Sequence of chain 1.C:
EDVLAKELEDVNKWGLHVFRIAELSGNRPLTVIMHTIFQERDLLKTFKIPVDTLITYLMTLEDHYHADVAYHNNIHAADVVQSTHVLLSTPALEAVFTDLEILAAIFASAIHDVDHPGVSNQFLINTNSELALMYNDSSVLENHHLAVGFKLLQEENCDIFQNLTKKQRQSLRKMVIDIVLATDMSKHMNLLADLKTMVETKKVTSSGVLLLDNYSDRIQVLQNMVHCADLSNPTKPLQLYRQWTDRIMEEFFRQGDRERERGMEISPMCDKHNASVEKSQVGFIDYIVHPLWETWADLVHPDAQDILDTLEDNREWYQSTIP

Binding-site contacts:
Ligand atom C1 contacts residue PHE298 of chain 1.C at 3.5 Å (hydrophobic).
Ligand atom O1 contacts residue SER294 of chain 1.C at 4.0 Å.
Ligand atom C8 contacts residue MET263 of chain 1.C at 3.6 Å (hydrophobic).
Ligand atom O4 contacts residue GLY297 of chain 1.C at 3.8 Å.
Ligand atom C34 contacts residue ILE262 of chain 1.C at 3.7 Å (hydrophobic).
Ligand atom C4 contacts residue MET283 of chain 1.C at 3.6 Å (hydrophobic).
Ligand atom C15 contacts residue ILE302 of chain 1.C at 3.9 Å (hydrophobic).
Ligand atom C29 contacts residue LEU245 of chain 1.C at 3.5 Å (hydrophobic).
Ligand atom C8 contacts residue ILE262 of chain 1.C at 3.9 Å (hydrophobic).
Ligand atom C34 contacts residue GLN295 of chain 1.C at 4.0 Å.
Ligand atom O1 contacts residue PHE298 of chain 1.C at 3.4 Å.
Ligand atom O2 contacts residue GLN295 of chain 1.C at 3.7 Å.
Ligand atom C33 contacts residue ILE262 of chain 1.C at 3.7 Å (hydrophobic).
Ligand atom C3 contacts residue MET283 of chain 1.C at 3.6 Å (hydrophobic).
Ligand atom O6 contacts residue GLN295 of chain 1.C at 3.3 Å (h-bond).
Ligand atom O6 contacts residue ILE262 of chain 1.C at 3.4 Å.
Ligand atom C11 contacts residue PHE298 of chain 1.C at 3.9 Å (hydrophobic).
Ligand atom C9 contacts residue PHE298 of chain 1.C at 3.6 Å (hydrophobic).
Ligand atom C28 contacts residue ASP244 of chain 1.C at 3.5 Å.
Ligand atom C18 contacts residue MET283 of chain 1.C at 3.8 Å (hydrophobic).
Ligand atom O4 contacts residue TYR301 of chain 1.C at 4.0 Å.
Ligand atom O4 contacts residue ILE302 of chain 1.C at 4.0 Å.
Ligand atom C31 contacts residue ILE262 of chain 1.C at 4.0 Å (hydrophobic).
Ligand atom C27 contacts residue ASP244 of chain 1.C at 3.6 Å.
Ligand atom C33 contacts residue PHE298 of chain 1.C at 3.6 Å (hydrophobic).
Ligand atom C7 contacts residue MET263 of chain 1.C at 4.0 Å (hydrophobic).
Ligand atom C4 contacts residue PHE266 of chain 1.C at 4.0 Å (hydrophobic).
Ligand atom N4 contacts residue MET283 of chain 1.C at 3.9 Å.
Ligand atom O6 contacts residue PHE298 of chain 1.C at 3.9 Å.
Ligand atom O2 contacts residue PHE298 of chain 1.C at 3.5 Å.
Ligand atom C6 contacts residue MET263 of chain 1.C at 3.4 Å (hydrophobic).
Ligand atom C25 contacts residue MET199 of chain 1.C at 3.5 Å (hydrophobic).
Ligand atom C24 contacts residue MET199 of chain 1.C at 3.8 Å (hydrophobic).
Ligand atom C5 contacts residue PHE266 of chain 1.C at 3.1 Å (hydrophobic).
Ligand atom C6 contacts residue PHE266 of chain 1.C at 3.3 Å (hydrophobic).
Ligand atom O3 contacts residue ILE302 of chain 1.C at 3.9 Å.
Ligand atom C34 contacts residue ASN247 of chain 1.C at 3.7 Å.
Ligand atom C8 contacts residue GLN295 of chain 1.C at 3.2 Å.
Ligand atom C10 contacts residue PHE298 of chain 1.C at 3.7 Å (hydrophobic).
Ligand atom C32 contacts residue ASN247 of chain 1.C at 4.0 Å.

A small-molecule ligand and the protein it binds are described below.
Small molecule (SMILES): COc1ccccc1COc1cc(C2=NN(C3CCN(c4ccc5ncc([N+](=O)[O-])n5n4)CC3)C(=O)[C@H]3CCCC[C@H]23)ccc1OC